Binding-site contacts:
Ligand atom C2D contacts residue LEU91 of chain 1.A at 3.6 Å (hydrophobic).
Ligand atom CHD contacts residue PHE43 of chain 1.A at 3.4 Å (hydrophobic).
Ligand atom CHC contacts residue PHE98 of chain 1.A at 3.4 Å (hydrophobic).
Ligand atom ND contacts residue HIS87 of chain 1.A at 2.9 Å (h-bond).
Ligand atom CAD contacts residue HIS58 of chain 1.A at 3.5 Å.
Ligand atom C4A contacts residue VAL62 of chain 1.A at 3.7 Å (hydrophobic).
Ligand atom C4B contacts residue PHE98 of chain 1.A at 3.7 Å (hydrophobic).
Ligand atom CBD contacts residue PHE46 of chain 1.A at 3.6 Å (hydrophobic).
Ligand atom CAA contacts residue LYS61 of chain 1.A at 3.6 Å.
Ligand atom C4C contacts residue HIS87 of chain 1.A at 3.5 Å.
Ligand atom C1D contacts residue HIS87 of chain 1.A at 3.6 Å.
Ligand atom C1C contacts residue HIS87 of chain 1.A at 3.6 Å.
Ligand atom C3D contacts residue HIS58 of chain 1.A at 3.3 Å.
Ligand atom C2D contacts residue PHE43 of chain 1.A at 3.7 Å (hydrophobic).
Ligand atom CMD contacts residue LEU91 of chain 1.A at 3.5 Å (hydrophobic).
Ligand atom NC contacts residue HIS87 of chain 1.A at 2.9 Å (h-bond).
Ligand atom NI contacts residue HIS87 of chain 1.A at 2.1 Å.
Ligand atom C4D contacts residue HIS87 of chain 1.A at 3.6 Å.
Ligand atom C4D contacts residue HIS58 of chain 1.A at 3.3 Å.
Ligand atom O2A contacts residue LEU86 of chain 1.A at 3.7 Å.
Ligand atom CBD contacts residue HIS58 of chain 1.A at 3.2 Å.
Ligand atom C4B contacts residue HIS87 of chain 1.A at 3.7 Å.
Ligand atom CGA contacts residue LEU86 of chain 1.A at 3.7 Å (hydrophobic).
Ligand atom CMD contacts residue PHE43 of chain 1.A at 3.5 Å (hydrophobic).
Ligand atom CMA contacts residue ALA65 of chain 1.A at 3.4 Å (hydrophobic).
Ligand atom CMC contacts residue ASN97 of chain 1.A at 3.6 Å.
Ligand atom O1A contacts residue LYS61 of chain 1.A at 3.5 Å.
Ligand atom CHB contacts residue VAL62 of chain 1.A at 3.6 Å (hydrophobic).
Ligand atom CMA contacts residue LEU83 of chain 1.A at 3.5 Å (hydrophobic).
Ligand atom CHA contacts residue HIS58 of chain 1.A at 3.2 Å.
Ligand atom C4D contacts residue LEU86 of chain 1.A at 3.7 Å (hydrophobic).
Ligand atom CHC contacts residue LEU101 of chain 1.A at 3.5 Å (hydrophobic).
Ligand atom ND contacts residue HIS58 of chain 1.A at 3.6 Å.
Ligand atom O1D contacts residue PHE46 of chain 1.A at 3.3 Å.
Ligand atom NB contacts residue HIS87 of chain 1.A at 3.0 Å (h-bond).
Ligand atom CMA contacts residue LYS61 of chain 1.A at 3.1 Å.
Ligand atom CAB contacts residue PHE98 of chain 1.A at 3.4 Å (hydrophobic).
Ligand atom CAC contacts residue VAL93 of chain 1.A at 3.6 Å (hydrophobic).
Ligand atom C3A contacts residue LEU83 of chain 1.A at 3.5 Å (hydrophobic).
Ligand atom NA contacts residue HIS87 of chain 1.A at 3.1 Å (h-bond).

Sequence of chain 1.A:
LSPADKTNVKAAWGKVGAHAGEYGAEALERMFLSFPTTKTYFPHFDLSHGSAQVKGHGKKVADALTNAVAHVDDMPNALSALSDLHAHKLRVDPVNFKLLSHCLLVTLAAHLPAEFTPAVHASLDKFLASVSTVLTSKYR

The small molecule below binds the protein below.
Small molecule (SMILES): C=CC1=C(C)C2=N3->[Ni]45<-N6=C(C=c7c(C)c(C=C)c(n74)=C2)C(C)=C(CCC(=O)O)C6=Cc2c(CCC(=O)O)c(C)c(n25)C=C13